Binding-site contacts:
Ligand atom C15 contacts residue PHE205 of chain 1.A at 3.8 Å (hydrophobic).
Ligand atom C13 contacts residue HIS208 of chain 1.A at 3.5 Å.
Ligand atom C2 contacts residue CYS189 of chain 1.A at 3.5 Å (hydrophobic).
Ligand atom C15 contacts residue HIS296 of chain 1.A at 3.7 Å.
Ligand atom C17 contacts residue PHE205 of chain 1.A at 3.7 Å (hydrophobic).
Ligand atom C16 contacts residue TRP228 of chain 1.A at 3.6 Å (hydrophobic).
Ligand atom C21 contacts residue ASP137 of chain 1.A at 3.2 Å.
Ligand atom N2 contacts residue HIS208 of chain 1.A at 2.7 Å (h-bond).
Ligand atom C20 contacts residue PHE205 of chain 1.A at 3.5 Å (hydrophobic).
Ligand atom N contacts residue ASP137 of chain 1.A at 3.5 Å (salt-bridge).
Ligand atom N3 contacts residue HIS296 of chain 1.A at 3.5 Å (h-bond).
Ligand atom C19 contacts residue TYR197 of chain 1.A at 3.2 Å (hydrophobic).
Ligand atom C12 contacts residue TYR197 of chain 1.A at 3.6 Å (hydrophobic).
Ligand atom C16 contacts residue PHE205 of chain 1.A at 3.5 Å (hydrophobic).
Ligand atom C13 contacts residue MN1 of chain 1.D at 3.0 Å.
Ligand atom N1 contacts residue MN1 of chain 1.D at 2.7 Å.
Ligand atom C13 contacts residue GLU210 of chain 1.A at 3.2 Å.
Ligand atom O contacts residue TYR134 of chain 1.A at 3.4 Å (h-bond).
Ligand atom N4 contacts residue TYR197 of chain 1.A at 3.6 Å.
Ligand atom C15 contacts residue TRP228 of chain 1.A at 3.5 Å (hydrophobic).
Ligand atom N2 contacts residue GLU210 of chain 1.A at 3.1 Å (salt-bridge).
Ligand atom N3 contacts residue HIS208 of chain 1.A at 3.2 Å (h-bond).
Ligand atom C13 contacts residue ARG75 of chain 1.A at 3.7 Å.
Ligand atom O contacts residue LYS226 of chain 1.A at 2.9 Å (salt-bridge).
Ligand atom N1 contacts residue HIS208 of chain 1.A at 3.2 Å (h-bond).
Ligand atom C9 contacts residue ASP137 of chain 1.A at 3.4 Å.
Ligand atom C14 contacts residue MN1 of chain 1.D at 2.9 Å.
Ligand atom C12 contacts residue DMS1 of chain 1.L at 3.6 Å.
Ligand atom C15 contacts residue MN1 of chain 1.D at 3.2 Å.
Ligand atom N3 contacts residue MN1 of chain 1.D at 2.1 Å.
Ligand atom C11 contacts residue DMS1 of chain 1.L at 3.6 Å.
Ligand atom O contacts residue PHE205 of chain 1.A at 3.5 Å.
Ligand atom C3 contacts residue CYS189 of chain 1.A at 3.2 Å (hydrophobic).
Ligand atom C14 contacts residue HIS208 of chain 1.A at 3.5 Å.
Ligand atom N2 contacts residue MN1 of chain 1.D at 1.9 Å.
Ligand atom C9 contacts residue DMS1 of chain 1.H at 3.5 Å.
Ligand atom N5 contacts residue TYR134 of chain 1.A at 2.9 Å (h-bond).
Ligand atom N5 contacts residue TYR197 of chain 1.A at 3.5 Å.
Ligand atom N4 contacts residue DMS1 of chain 1.L at 3.5 Å.
Ligand atom C20 contacts residue TYR134 of chain 1.A at 3.5 Å (hydrophobic).

A small-molecule ligand and the protein it binds are described below.
Small molecule (SMILES): O=c1[nH]cnc2c(-n3cc(CCN4CCC(c5cccc(Cl)c5)CC4)cn3)nccc12

Sequence of chain 1.A:
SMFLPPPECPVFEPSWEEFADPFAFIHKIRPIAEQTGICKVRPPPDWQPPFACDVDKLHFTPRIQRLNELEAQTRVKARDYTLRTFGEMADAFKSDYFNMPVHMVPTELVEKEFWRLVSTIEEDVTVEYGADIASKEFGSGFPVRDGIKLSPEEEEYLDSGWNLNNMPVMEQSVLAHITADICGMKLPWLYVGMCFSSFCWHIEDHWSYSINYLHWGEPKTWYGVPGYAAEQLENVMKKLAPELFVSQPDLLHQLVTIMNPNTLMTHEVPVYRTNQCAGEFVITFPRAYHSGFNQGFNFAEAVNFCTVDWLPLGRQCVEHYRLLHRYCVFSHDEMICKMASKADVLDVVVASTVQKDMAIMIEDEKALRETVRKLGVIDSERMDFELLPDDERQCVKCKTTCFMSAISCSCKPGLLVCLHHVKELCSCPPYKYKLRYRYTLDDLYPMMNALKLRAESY